Binding-site contacts:
Ligand atom O contacts residue ARG34 of chain 1.A at 2.8 Å (salt-bridge).
Ligand atom CA contacts residue ASP229 of chain 1.A at 3.6 Å.
Ligand atom CA contacts residue SER231 of chain 1.A at 3.6 Å.
Ligand atom C contacts residue SER231 of chain 1.A at 3.8 Å.
Ligand atom CD1 contacts residue LYS28 of chain 1.A at 3.4 Å.
Ligand atom CE contacts residue ARG35 of chain 1.A at 3.8 Å.
Ligand atom N contacts residue ASP229 of chain 1.A at 3.2 Å (salt-bridge).
Ligand atom CG contacts residue ILE230 of chain 1.A at 3.6 Å (hydrophobic).
Ligand atom CB contacts residue ILE230 of chain 1.A at 3.6 Å (hydrophobic).
Ligand atom O contacts residue ASN2 of chain 1.A at 3.8 Å.
Ligand atom O contacts residue ARG6 of chain 1.A at 3.4 Å (salt-bridge).
Ligand atom CD1 contacts residue ILE230 of chain 1.A at 3.5 Å (hydrophobic).
Ligand atom N contacts residue ARG34 of chain 1.A at 3.7 Å.
Ligand atom NZ contacts residue THR217 of chain 1.A at 3.8 Å.
Ligand atom CG2 contacts residue LEU31 of chain 1.A at 3.8 Å (hydrophobic).
Ligand atom CB contacts residue ARG35 of chain 1.A at 3.4 Å.
Ligand atom CA contacts residue ASP229 of chain 1.A at 3.8 Å.
Ligand atom N contacts residue ILE230 of chain 1.A at 3.1 Å (h-bond).
Ligand atom O contacts residue LEU4 of chain 1.A at 3.7 Å.
Ligand atom CD1 contacts residue LEU27 of chain 1.A at 3.8 Å (hydrophobic).
Ligand atom C contacts residue ASP229 of chain 1.A at 3.8 Å.
Ligand atom O contacts residue SER231 of chain 1.A at 3.2 Å.
Ligand atom N contacts residue ARG34 of chain 1.A at 3.4 Å (salt-bridge).
Ligand atom CB contacts residue SER24 of chain 1.A at 3.8 Å.
Ligand atom OG contacts residue ARG34 of chain 1.A at 3.7 Å.
Ligand atom CB contacts residue VAL39 of chain 1.A at 3.8 Å (hydrophobic).
Ligand atom CD2 contacts residue SER24 of chain 1.A at 3.5 Å.
Ligand atom CE contacts residue VAL36 of chain 1.A at 3.7 Å (hydrophobic).
Ligand atom CG contacts residue ARG35 of chain 1.A at 3.1 Å.
Ligand atom C contacts residue ARG34 of chain 1.A at 3.7 Å.
Ligand atom CA contacts residue ARG6 of chain 1.A at 3.7 Å.
Ligand atom N contacts residue ARG34 of chain 1.A at 3.9 Å.
Ligand atom CE contacts residue VAL37 of chain 1.A at 3.7 Å (hydrophobic).
Ligand atom O contacts residue ILE232 of chain 1.A at 3.6 Å (h-bond).
Ligand atom CD2 contacts residue GLU20 of chain 1.A at 3.6 Å.
Ligand atom CD1 contacts residue LEU27 of chain 1.A at 3.6 Å (hydrophobic).
Ligand atom N contacts residue ASP229 of chain 1.A at 2.8 Å (salt-bridge).
Ligand atom OG contacts residue ASP229 of chain 1.A at 3.6 Å.
Ligand atom CA contacts residue ARG35 of chain 1.A at 3.8 Å.
Ligand atom CD1 contacts residue LEU31 of chain 1.A at 3.6 Å (hydrophobic).

The protein below binds the small molecule below.
Small molecule (SMILES): CC[C@H](C)[C@H](NC(=O)[C@H](CC(N)=O)NC(=O)[C@H](CC(C)C)NC(=O)[C@H](CO)NC(=O)CNC(=O)[C@@H](N)CO)C(=O)NCC(=O)N[C@@H](CO)C(=O)N[C@@H](CC(C)C)C(=O)N[C@H](C=O)CCCCN

Sequence of chain 1.A:
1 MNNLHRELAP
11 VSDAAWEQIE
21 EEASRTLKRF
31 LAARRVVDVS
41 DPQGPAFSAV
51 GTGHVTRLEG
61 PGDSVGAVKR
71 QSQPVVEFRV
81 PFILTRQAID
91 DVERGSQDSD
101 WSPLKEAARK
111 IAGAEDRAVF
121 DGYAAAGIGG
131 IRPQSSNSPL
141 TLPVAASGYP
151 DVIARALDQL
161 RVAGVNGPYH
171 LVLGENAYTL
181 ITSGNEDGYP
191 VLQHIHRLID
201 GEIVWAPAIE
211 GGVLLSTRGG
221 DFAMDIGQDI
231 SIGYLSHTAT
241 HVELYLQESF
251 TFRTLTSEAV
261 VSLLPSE